Sequence of chain 8.C:
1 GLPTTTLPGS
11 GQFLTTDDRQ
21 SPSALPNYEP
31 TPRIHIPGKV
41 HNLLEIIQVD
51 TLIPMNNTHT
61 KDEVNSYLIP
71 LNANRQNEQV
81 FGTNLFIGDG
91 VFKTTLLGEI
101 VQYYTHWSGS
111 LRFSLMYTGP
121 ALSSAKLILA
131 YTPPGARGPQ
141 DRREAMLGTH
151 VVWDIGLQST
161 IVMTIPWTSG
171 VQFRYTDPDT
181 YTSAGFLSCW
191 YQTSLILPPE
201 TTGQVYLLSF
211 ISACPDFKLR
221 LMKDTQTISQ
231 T

The protein below binds the small molecule below.
Small molecule (SMILES): COc1cc(CC(=O)c2ccc(C#N)cc2)c([N+](=O)[O-])cc1OC

Sequence of chain 7.C:
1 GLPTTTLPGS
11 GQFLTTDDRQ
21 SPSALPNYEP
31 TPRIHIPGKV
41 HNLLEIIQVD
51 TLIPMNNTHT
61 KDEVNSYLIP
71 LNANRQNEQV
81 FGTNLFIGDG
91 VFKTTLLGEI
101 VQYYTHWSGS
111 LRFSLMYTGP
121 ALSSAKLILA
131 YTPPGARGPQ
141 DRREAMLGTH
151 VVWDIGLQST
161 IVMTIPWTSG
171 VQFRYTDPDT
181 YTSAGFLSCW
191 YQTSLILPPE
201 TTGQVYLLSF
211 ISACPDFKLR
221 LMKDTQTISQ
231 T

Binding-site contacts:
Ligand atom C15 contacts residue TYR128 of chain 7.A at 3.1 Å (hydrophobic).
Ligand atom C15 contacts residue TYR197 of chain 7.A at 3.8 Å (hydrophobic).
Ligand atom C06 contacts residue TYR128 of chain 7.A at 3.4 Å (hydrophobic).
Ligand atom C07 contacts residue TYR128 of chain 7.A at 2.9 Å (hydrophobic).
Ligand atom C05 contacts residue TYR128 of chain 7.A at 3.8 Å (hydrophobic).
Ligand atom C08 contacts residue TYR128 of chain 7.A at 3.3 Å (hydrophobic).
Ligand atom C18 contacts residue TYR152 of chain 7.A at 3.7 Å (hydrophobic).
Ligand atom C21 contacts residue TYR152 of chain 7.A at 3.6 Å (hydrophobic).
Ligand atom N22 contacts residue TYR152 of chain 7.A at 3.3 Å (h-bond).
Ligand atom N13 contacts residue TYR197 of chain 7.A at 3.4 Å.
Ligand atom O16 contacts residue VAL188 of chain 7.A at 3.8 Å.
Ligand atom O16 contacts residue TYR128 of chain 7.A at 2.9 Å (h-bond).
Ligand atom O02 contacts residue MET224 of chain 7.A at 3.5 Å.
Ligand atom C10 contacts residue TYR197 of chain 7.A at 3.7 Å (hydrophobic).
Ligand atom C10 contacts residue MET221 of chain 7.A at 3.9 Å (hydrophobic).
Ligand atom O20 contacts residue PHE186 of chain 7.A at 3.8 Å.
Ligand atom C08 contacts residue TYR197 of chain 7.A at 3.9 Å (hydrophobic).
Ligand atom C04 contacts residue TYR128 of chain 7.A at 3.4 Å (hydrophobic).
Ligand atom O02 contacts residue TYR128 of chain 7.A at 3.8 Å.
Ligand atom C12 contacts residue TYR197 of chain 7.A at 3.5 Å (hydrophobic).
Ligand atom O24 contacts residue TYR152 of chain 7.A at 3.5 Å (h-bond).
Ligand atom C19 contacts residue TYR152 of chain 7.A at 3.9 Å (hydrophobic).
Ligand atom C15 contacts residue SER126 of chain 7.A at 3.5 Å.
Ligand atom C01 contacts residue PHE186 of chain 7.A at 2.8 Å (hydrophobic).
Ligand atom C09 contacts residue MET221 of chain 7.A at 3.9 Å (hydrophobic).
Ligand atom C17 contacts residue TYR152 of chain 7.A at 3.8 Å (hydrophobic).
Ligand atom N13 contacts residue GOL1 of chain 7.E at 3.7 Å.
Ligand atom C03 contacts residue TYR128 of chain 7.A at 3.7 Å (hydrophobic).
Ligand atom N22 contacts residue VAL191 of chain 7.A at 3.9 Å.
Ligand atom C06 contacts residue ILE104 of chain 7.A at 3.5 Å (hydrophobic).
Ligand atom C01 contacts residue TYR128 of chain 7.A at 2.9 Å (hydrophobic).
Ligand atom C14 contacts residue LEU106 of chain 7.A at 3.5 Å (hydrophobic).
Ligand atom O23 contacts residue LEU221 of chain 8.C at 3.9 Å.
Ligand atom C11 contacts residue TYR197 of chain 7.A at 3.5 Å (hydrophobic).
Ligand atom O20 contacts residue TYR152 of chain 7.A at 3.7 Å.
Ligand atom C14 contacts residue TYR197 of chain 7.A at 3.7 Å (hydrophobic).
Ligand atom O24 contacts residue VAL191 of chain 7.A at 3.1 Å.
Ligand atom O23 contacts residue TYR152 of chain 7.A at 3.0 Å (h-bond).
Ligand atom C01 contacts residue MET224 of chain 7.A at 3.7 Å (hydrophobic).
Ligand atom O23 contacts residue VAL191 of chain 7.A at 3.9 Å.

Sequence of chain 7.A:
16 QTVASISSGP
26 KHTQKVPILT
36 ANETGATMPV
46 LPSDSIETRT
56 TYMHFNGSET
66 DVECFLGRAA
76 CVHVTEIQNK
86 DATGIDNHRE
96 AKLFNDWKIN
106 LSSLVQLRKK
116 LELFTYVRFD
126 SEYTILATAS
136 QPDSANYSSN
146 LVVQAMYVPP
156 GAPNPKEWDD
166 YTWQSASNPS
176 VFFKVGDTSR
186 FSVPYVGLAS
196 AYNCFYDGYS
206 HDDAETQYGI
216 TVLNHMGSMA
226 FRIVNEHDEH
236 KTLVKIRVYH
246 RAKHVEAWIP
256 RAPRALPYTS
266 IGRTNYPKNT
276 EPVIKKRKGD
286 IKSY